The protein below binds the small molecule below.
Small molecule (SMILES): C=C(C)[C@H]1CN[C@H](C(=O)O)[C@H]1CC(=O)O

Binding-site contacts:
Ligand atom CA contacts residue THR91 of chain 2.A at 3.3 Å.
Ligand atom N contacts residue GLU193 of chain 2.A at 3.0 Å (salt-bridge).
Ligand atom C contacts residue SER142 of chain 2.A at 3.4 Å.
Ligand atom OXT contacts residue GLY141 of chain 2.A at 3.7 Å.
Ligand atom OD2 contacts residue SER142 of chain 2.A at 3.1 Å (h-bond).
Ligand atom O contacts residue SER142 of chain 2.A at 3.9 Å.
Ligand atom O contacts residue TRP61 of chain 2.A at 4.0 Å.
Ligand atom CD2 contacts residue LEU138 of chain 2.A at 3.6 Å (hydrophobic).
Ligand atom OD2 contacts residue GLY141 of chain 2.A at 3.6 Å.
Ligand atom CD1 contacts residue GLU13 of chain 2.A at 3.7 Å.
Ligand atom OXT contacts residue SER142 of chain 2.A at 2.8 Å (h-bond).
Ligand atom OD1 contacts residue LEU138 of chain 2.A at 3.8 Å.
Ligand atom O contacts residue PRO89 of chain 2.A at 3.6 Å (h-bond).
Ligand atom N contacts residue PRO89 of chain 2.A at 2.8 Å (h-bond).
Ligand atom CD2 contacts residue TRP61 of chain 2.A at 3.2 Å (hydrophobic).
Ligand atom CD contacts residue GLU193 of chain 2.A at 3.5 Å.
Ligand atom CB1 contacts residue LEU138 of chain 2.A at 3.8 Å (hydrophobic).
Ligand atom O contacts residue THR91 of chain 2.A at 3.1 Å (h-bond).
Ligand atom OD2 contacts residue THR143 of chain 2.A at 2.9 Å (h-bond).
Ligand atom OXT contacts residue ARG96 of chain 2.A at 3.0 Å (salt-bridge).
Ligand atom CA contacts residue GLU193 of chain 2.A at 3.5 Å.
Ligand atom CD contacts residue TRP61 of chain 2.A at 3.6 Å (hydrophobic).
Ligand atom CD1 contacts residue TRP61 of chain 2.A at 3.4 Å (hydrophobic).
Ligand atom O contacts residue ARG96 of chain 2.A at 2.8 Å (salt-bridge).
Ligand atom CB1 contacts residue GLU193 of chain 2.A at 3.6 Å.
Ligand atom CG1 contacts residue LEU138 of chain 2.A at 3.7 Å (hydrophobic).
Ligand atom CD contacts residue MET196 of chain 2.A at 3.9 Å (hydrophobic).
Ligand atom N contacts residue THR91 of chain 2.A at 3.2 Å (h-bond).
Ligand atom C contacts residue THR91 of chain 2.A at 3.5 Å.
Ligand atom OD1 contacts residue GLU193 of chain 2.A at 3.5 Å.
Ligand atom CG1 contacts residue THR143 of chain 2.A at 3.2 Å.
Ligand atom N contacts residue TYR220 of chain 2.A at 3.9 Å.
Ligand atom CG2 contacts residue TRP61 of chain 2.A at 3.5 Å (hydrophobic).
Ligand atom CB1 contacts residue MET196 of chain 2.A at 4.0 Å (hydrophobic).
Ligand atom O contacts residue LEU90 of chain 2.A at 3.7 Å.
Ligand atom C contacts residue ARG96 of chain 2.A at 3.5 Å.
Ligand atom OD1 contacts residue THR143 of chain 2.A at 2.6 Å (h-bond).
Ligand atom CD contacts residue PRO89 of chain 2.A at 3.1 Å (hydrophobic).
Ligand atom CG contacts residue TRP61 of chain 2.A at 3.7 Å (hydrophobic).
Ligand atom CG1 contacts residue GLU193 of chain 2.A at 3.9 Å.

Sequence of chain 2.A:
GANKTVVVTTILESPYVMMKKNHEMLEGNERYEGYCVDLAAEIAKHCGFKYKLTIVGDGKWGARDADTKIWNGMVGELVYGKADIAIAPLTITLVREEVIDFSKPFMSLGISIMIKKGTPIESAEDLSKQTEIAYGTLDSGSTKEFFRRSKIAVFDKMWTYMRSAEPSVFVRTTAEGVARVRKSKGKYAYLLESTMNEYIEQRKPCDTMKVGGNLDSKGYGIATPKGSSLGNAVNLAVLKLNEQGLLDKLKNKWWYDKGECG